Binding-site contacts:
Ligand atom OP1 contacts residue ILE69 of chain 1.D at 2.8 Å (h-bond).
Ligand atom OP1 contacts residue LYS68 of chain 1.D at 3.5 Å (salt-bridge).
Ligand atom P contacts residue GLY66 of chain 1.D at 3.6 Å.
Ligand atom C1' contacts residue ALA38 of chain 1.D at 3.9 Å (hydrophobic).
Ligand atom OP1 contacts residue LYS68 of chain 1.D at 2.7 Å (salt-bridge).
Ligand atom O3' contacts residue ILE69 of chain 1.D at 3.6 Å.
Ligand atom OP1 contacts residue GLY64 of chain 1.D at 2.8 Å (h-bond).
Ligand atom C5' contacts residue TYR39 of chain 1.D at 3.4 Å (hydrophobic).
Ligand atom O4' contacts residue ALA38 of chain 1.D at 3.4 Å.
Ligand atom OP1 contacts residue LEU62 of chain 1.D at 3.6 Å.
Ligand atom C4' contacts residue GLY64 of chain 1.D at 3.4 Å.
Ligand atom C5' contacts residue GLY66 of chain 1.D at 3.3 Å.
Ligand atom P contacts residue NA1 of chain 1.H at 3.6 Å.
Ligand atom P contacts residue ILE69 of chain 1.D at 3.9 Å.
Ligand atom P contacts residue LYS68 of chain 1.D at 3.5 Å.
Ligand atom N3 contacts residue ALA38 of chain 1.D at 3.6 Å.
Ligand atom OP1 contacts residue GLY66 of chain 1.D at 2.8 Å (h-bond).
Ligand atom P contacts residue LYS35 of chain 1.D at 3.8 Å.
Ligand atom C5' contacts residue GLY64 of chain 1.D at 3.2 Å.
Ligand atom P contacts residue LYS68 of chain 1.D at 3.7 Å.
Ligand atom OP3 contacts residue LYS35 of chain 1.D at 2.7 Å (salt-bridge).
Ligand atom OP1 contacts residue PRO63 of chain 1.D at 3.6 Å.
Ligand atom P contacts residue GLY64 of chain 1.D at 3.7 Å.
Ligand atom O6 contacts residue HIS34 of chain 1.D at 3.7 Å.
Ligand atom OP1 contacts residue THR67 of chain 1.D at 3.6 Å.
Ligand atom O3' contacts residue GLY64 of chain 1.D at 3.4 Å.
Ligand atom OP2 contacts residue LYS68 of chain 1.D at 3.0 Å.
Ligand atom OP2 contacts residue NA1 of chain 1.H at 3.8 Å.
Ligand atom O5' contacts residue LYS35 of chain 1.D at 3.9 Å.
Ligand atom C3' contacts residue GLY66 of chain 1.D at 3.8 Å.
Ligand atom O3' contacts residue VAL65 of chain 1.D at 3.8 Å.
Ligand atom OP2 contacts residue GLY66 of chain 1.D at 3.8 Å.
Ligand atom OP2 contacts residue VAL65 of chain 1.D at 3.8 Å.
Ligand atom O5' contacts residue GLY66 of chain 1.D at 3.4 Å.
Ligand atom OP2 contacts residue THR67 of chain 1.D at 3.9 Å.
Ligand atom OP1 contacts residue VAL65 of chain 1.D at 3.5 Å (h-bond).
Ligand atom OP1 contacts residue NA1 of chain 1.H at 2.5 Å (h-bond).
Ligand atom C3' contacts residue LYS68 of chain 1.D at 3.8 Å.
Ligand atom O3' contacts residue LYS68 of chain 1.D at 3.9 Å.
Ligand atom OP2 contacts residue LYS68 of chain 1.D at 3.2 Å (salt-bridge).

The small molecule below binds the protein below.
Small molecule (SMILES): Cc1cn([C@H]2C[C@H](O[P](=O)(O)OC[C@H]3O[C@@H](n4ccc(N)nc4=O)C[C@@H]3O[P](=O)(O)OC[C@H]3O[C@@H](n4cnc5c(=O)nc(N)[nH]c54)C[C@@H]3O[P](=O)(O)OC[C@H]3O[C@@H](n4cnc5c(=O)nc(N)[nH]c54)C[C@@H]3O)[C@@H](CO[P](=O)(O)O[C@H]3C[C@H](n4cnc5c(=O)nc(N)[nH]c54)O[C@@H]3COP(=O)(O)O)O2)c(=O)[nH]c1=O

Sequence of chain 1.D:
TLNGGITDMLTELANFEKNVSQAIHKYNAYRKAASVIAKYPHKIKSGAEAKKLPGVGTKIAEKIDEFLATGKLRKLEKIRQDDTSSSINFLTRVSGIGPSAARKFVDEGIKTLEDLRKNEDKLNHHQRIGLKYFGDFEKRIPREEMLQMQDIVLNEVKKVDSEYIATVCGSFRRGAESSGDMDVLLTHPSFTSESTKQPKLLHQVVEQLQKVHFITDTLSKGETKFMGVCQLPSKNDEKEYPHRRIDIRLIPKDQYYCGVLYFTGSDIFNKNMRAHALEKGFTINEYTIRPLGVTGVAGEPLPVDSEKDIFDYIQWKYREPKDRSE